Sequence of chain 1.N:
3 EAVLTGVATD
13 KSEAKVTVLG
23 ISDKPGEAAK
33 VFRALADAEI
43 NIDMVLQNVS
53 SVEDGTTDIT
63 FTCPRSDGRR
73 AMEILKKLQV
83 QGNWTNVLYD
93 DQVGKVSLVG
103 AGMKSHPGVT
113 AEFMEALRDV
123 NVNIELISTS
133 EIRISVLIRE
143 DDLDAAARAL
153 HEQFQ

Sequence of chain 1.M:
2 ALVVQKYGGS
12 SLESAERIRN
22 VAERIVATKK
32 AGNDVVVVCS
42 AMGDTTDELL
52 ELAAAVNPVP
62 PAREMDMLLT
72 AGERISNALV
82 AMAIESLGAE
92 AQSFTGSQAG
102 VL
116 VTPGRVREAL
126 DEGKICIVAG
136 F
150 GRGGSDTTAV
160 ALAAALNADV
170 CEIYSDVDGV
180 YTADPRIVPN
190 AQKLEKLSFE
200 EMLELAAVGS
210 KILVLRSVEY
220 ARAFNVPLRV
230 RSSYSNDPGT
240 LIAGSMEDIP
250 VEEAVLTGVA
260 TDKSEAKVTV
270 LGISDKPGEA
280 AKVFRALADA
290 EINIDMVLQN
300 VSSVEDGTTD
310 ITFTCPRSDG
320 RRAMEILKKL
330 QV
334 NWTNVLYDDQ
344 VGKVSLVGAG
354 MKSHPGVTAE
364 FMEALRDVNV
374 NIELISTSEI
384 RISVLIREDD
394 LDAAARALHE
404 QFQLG

The small molecule below binds the protein below.
Small molecule (SMILES): C[C@@H](O)[C@H](N)C(=O)O

Binding-site contacts:
Ligand atom OXT contacts residue GLU278 of chain 1.M at 3.0 Å (salt-bridge).
Ligand atom O contacts residue GLY277 of chain 1.M at 4.1 Å.
Ligand atom C contacts residue ALA279 of chain 1.M at 3.8 Å (hydrophobic).
Ligand atom N contacts residue LYS275 of chain 1.M at 3.5 Å (salt-bridge).
Ligand atom CB contacts residue ALA279 of chain 1.M at 3.7 Å (hydrophobic).
Ligand atom OXT contacts residue LYS275 of chain 1.M at 3.0 Å (salt-bridge).
Ligand atom N contacts residue GLN298 of chain 1.M at 4.2 Å.
Ligand atom OXT contacts residue PRO276 of chain 1.M at 3.7 Å.
Ligand atom C contacts residue PRO276 of chain 1.M at 3.9 Å (hydrophobic).
Ligand atom C contacts residue ILE126 of chain 1.N at 3.9 Å (hydrophobic).
Ligand atom CA contacts residue LYS275 of chain 1.M at 3.0 Å.
Ligand atom OXT contacts residue ALA279 of chain 1.M at 2.9 Å (h-bond).
Ligand atom C contacts residue GLY277 of chain 1.M at 3.9 Å.
Ligand atom CA contacts residue ASN125 of chain 1.N at 3.8 Å.
Ligand atom C contacts residue GLU278 of chain 1.M at 4.0 Å.
Ligand atom CA contacts residue ALA279 of chain 1.M at 4.2 Å (hydrophobic).
Ligand atom CG2 contacts residue GLN298 of chain 1.M at 3.1 Å.
Ligand atom O contacts residue LYS275 of chain 1.M at 3.6 Å (salt-bridge).
Ligand atom C contacts residue ASN125 of chain 1.N at 4.0 Å.
Ligand atom N contacts residue ASN125 of chain 1.N at 2.7 Å (h-bond).
Ligand atom N contacts residue ASP274 of chain 1.M at 3.0 Å (salt-bridge).
Ligand atom OXT contacts residue GLY277 of chain 1.M at 3.0 Å (h-bond).
Ligand atom CA contacts residue ILE126 of chain 1.N at 3.6 Å (hydrophobic).
Ligand atom N contacts residue ILE126 of chain 1.N at 2.7 Å (h-bond).
Ligand atom CG2 contacts residue THR308 of chain 1.M at 4.0 Å.
Ligand atom O contacts residue ASN125 of chain 1.N at 3.6 Å (h-bond).
Ligand atom CG2 contacts residue ASP274 of chain 1.M at 4.2 Å.
Ligand atom CB contacts residue ILE126 of chain 1.N at 3.7 Å (hydrophobic).
Ligand atom CG2 contacts residue ILE272 of chain 1.M at 3.5 Å (hydrophobic).
Ligand atom CB contacts residue GLN298 of chain 1.M at 3.5 Å.
Ligand atom O contacts residue VAL124 of chain 1.N at 4.3 Å.
Ligand atom OG1 contacts residue ILE126 of chain 1.N at 2.9 Å (h-bond).
Ligand atom OG1 contacts residue GLN298 of chain 1.M at 2.7 Å (h-bond).
Ligand atom CA contacts residue ASP274 of chain 1.M at 4.2 Å.
Ligand atom CG2 contacts residue ILE310 of chain 1.M at 4.2 Å (hydrophobic).
Ligand atom CA contacts residue GLU278 of chain 1.M at 4.1 Å.
Ligand atom C contacts residue LYS275 of chain 1.M at 2.9 Å.
Ligand atom OG1 contacts residue ALA279 of chain 1.M at 3.6 Å.
Ligand atom O contacts residue PRO276 of chain 1.M at 3.8 Å.
Ligand atom O contacts residue ILE126 of chain 1.N at 2.9 Å (h-bond).